Sequence of chain 1.B:
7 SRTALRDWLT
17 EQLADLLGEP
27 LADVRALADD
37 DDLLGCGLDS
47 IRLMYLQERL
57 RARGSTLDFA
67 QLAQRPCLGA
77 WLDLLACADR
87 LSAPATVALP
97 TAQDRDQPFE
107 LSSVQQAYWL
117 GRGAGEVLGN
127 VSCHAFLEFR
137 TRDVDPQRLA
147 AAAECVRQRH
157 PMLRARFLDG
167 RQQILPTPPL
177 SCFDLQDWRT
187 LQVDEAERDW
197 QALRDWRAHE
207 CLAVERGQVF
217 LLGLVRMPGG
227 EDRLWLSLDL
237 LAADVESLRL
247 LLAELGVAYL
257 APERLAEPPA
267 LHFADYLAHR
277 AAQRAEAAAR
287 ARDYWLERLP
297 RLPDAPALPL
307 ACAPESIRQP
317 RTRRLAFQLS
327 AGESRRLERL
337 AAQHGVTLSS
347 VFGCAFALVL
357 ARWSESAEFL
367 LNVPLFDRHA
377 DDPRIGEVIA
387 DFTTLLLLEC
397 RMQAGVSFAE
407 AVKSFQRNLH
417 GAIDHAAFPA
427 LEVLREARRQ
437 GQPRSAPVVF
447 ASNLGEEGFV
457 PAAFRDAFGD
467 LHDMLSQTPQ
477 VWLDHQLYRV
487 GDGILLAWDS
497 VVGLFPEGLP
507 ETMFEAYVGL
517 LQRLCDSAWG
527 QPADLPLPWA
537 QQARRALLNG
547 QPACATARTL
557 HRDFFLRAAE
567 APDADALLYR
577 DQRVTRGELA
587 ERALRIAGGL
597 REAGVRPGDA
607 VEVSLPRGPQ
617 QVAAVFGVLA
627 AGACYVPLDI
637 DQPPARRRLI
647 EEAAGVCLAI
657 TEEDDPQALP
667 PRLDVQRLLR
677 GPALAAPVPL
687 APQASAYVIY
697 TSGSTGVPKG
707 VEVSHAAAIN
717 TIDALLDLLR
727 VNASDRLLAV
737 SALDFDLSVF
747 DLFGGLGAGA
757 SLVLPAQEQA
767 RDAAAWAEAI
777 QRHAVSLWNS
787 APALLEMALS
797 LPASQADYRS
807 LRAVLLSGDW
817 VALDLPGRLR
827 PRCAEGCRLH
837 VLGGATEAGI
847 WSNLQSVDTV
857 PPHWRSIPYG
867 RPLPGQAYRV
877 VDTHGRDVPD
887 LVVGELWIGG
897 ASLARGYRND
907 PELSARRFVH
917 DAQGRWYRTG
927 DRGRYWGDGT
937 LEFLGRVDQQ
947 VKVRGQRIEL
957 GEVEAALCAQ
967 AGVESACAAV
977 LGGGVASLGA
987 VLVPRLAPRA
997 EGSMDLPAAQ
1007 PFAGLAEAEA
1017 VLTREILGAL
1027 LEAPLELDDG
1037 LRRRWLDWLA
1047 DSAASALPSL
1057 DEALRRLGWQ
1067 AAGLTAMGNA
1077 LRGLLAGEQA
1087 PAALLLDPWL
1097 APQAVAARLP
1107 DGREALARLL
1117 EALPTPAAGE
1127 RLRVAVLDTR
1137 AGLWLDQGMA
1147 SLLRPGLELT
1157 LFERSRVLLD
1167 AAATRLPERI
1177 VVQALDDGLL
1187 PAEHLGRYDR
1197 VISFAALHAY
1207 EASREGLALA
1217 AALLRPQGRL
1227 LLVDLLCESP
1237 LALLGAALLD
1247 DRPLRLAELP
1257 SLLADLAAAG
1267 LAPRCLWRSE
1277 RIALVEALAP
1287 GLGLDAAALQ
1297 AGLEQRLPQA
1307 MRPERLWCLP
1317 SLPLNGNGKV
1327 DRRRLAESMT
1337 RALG

The small molecule below binds the protein below.
Small molecule (SMILES): O=C(O)c1ccccc1O

Binding-site contacts:
Ligand atom C6 contacts residue SER472 of chain 1.B at 3.8 Å.
Ligand atom C1' contacts residue VAL241 of chain 1.B at 3.6 Å (hydrophobic).
Ligand atom C4 contacts residue GLN473 of chain 1.B at 3.7 Å.
Ligand atom C5 contacts residue LEU236 of chain 1.B at 3.5 Å (hydrophobic).
Ligand atom C2 contacts residue PNS1 of chain 1.H at 4.0 Å.
Ligand atom C4 contacts residue CYS129 of chain 1.B at 3.6 Å (hydrophobic).
Ligand atom C4 contacts residue THR474 of chain 1.B at 4.0 Å.
Ligand atom C4 contacts residue LEU236 of chain 1.B at 3.8 Å (hydrophobic).
Ligand atom C3 contacts residue LEU236 of chain 1.B at 3.8 Å (hydrophobic).
Ligand atom C1' contacts residue LEU236 of chain 1.B at 3.8 Å (hydrophobic).
Ligand atom O2 contacts residue TYR484 of chain 1.B at 2.7 Å (h-bond).
Ligand atom C3 contacts residue ALA131 of chain 1.B at 3.8 Å (hydrophobic).
Ligand atom O2 contacts residue VAL241 of chain 1.B at 3.4 Å.
Ligand atom C4 contacts residue ALA131 of chain 1.B at 3.6 Å (hydrophobic).
Ligand atom O1' contacts residue GLN482 of chain 1.B at 3.4 Å.
Ligand atom O1' contacts residue TYR484 of chain 1.B at 3.4 Å (h-bond).
Ligand atom C2 contacts residue SER472 of chain 1.B at 3.9 Å.
Ligand atom C2 contacts residue VAL241 of chain 1.B at 3.9 Å (hydrophobic).
Ligand atom C4 contacts residue HIS130 of chain 1.B at 3.5 Å.
Ligand atom C5 contacts residue THR474 of chain 1.B at 2.9 Å.
Ligand atom C6 contacts residue LEU236 of chain 1.B at 3.3 Å (hydrophobic).
Ligand atom C5 contacts residue SER472 of chain 1.B at 3.3 Å.
Ligand atom O1' contacts residue VAL241 of chain 1.B at 3.5 Å.
Ligand atom C2 contacts residue GLN482 of chain 1.B at 3.8 Å.
Ligand atom C6 contacts residue THR474 of chain 1.B at 3.1 Å.
Ligand atom C3 contacts residue SER472 of chain 1.B at 3.3 Å.
Ligand atom O2 contacts residue GLN482 of chain 1.B at 3.1 Å (h-bond).
Ligand atom C1' contacts residue PNS1 of chain 1.H at 1.7 Å.
Ligand atom C2 contacts residue LEU236 of chain 1.B at 3.6 Å (hydrophobic).
Ligand atom O2 contacts residue MET470 of chain 1.B at 3.2 Å.
Ligand atom C5 contacts residue CYS129 of chain 1.B at 3.5 Å (hydrophobic).
Ligand atom O1' contacts residue ALA447 of chain 1.B at 3.4 Å.
Ligand atom C1 contacts residue ASP480 of chain 1.B at 3.8 Å.
Ligand atom C6 contacts residue PNS1 of chain 1.H at 3.1 Å.
Ligand atom C1 contacts residue PNS1 of chain 1.H at 2.8 Å.
Ligand atom O1' contacts residue PNS1 of chain 1.H at 2.5 Å (h-bond).
Ligand atom C1 contacts residue LEU236 of chain 1.B at 3.3 Å (hydrophobic).
Ligand atom C6 contacts residue ASP480 of chain 1.B at 3.5 Å.
Ligand atom C4 contacts residue SER472 of chain 1.B at 3.1 Å.
Ligand atom C5 contacts residue ASP480 of chain 1.B at 3.8 Å.